Sequence of chain 1.B:
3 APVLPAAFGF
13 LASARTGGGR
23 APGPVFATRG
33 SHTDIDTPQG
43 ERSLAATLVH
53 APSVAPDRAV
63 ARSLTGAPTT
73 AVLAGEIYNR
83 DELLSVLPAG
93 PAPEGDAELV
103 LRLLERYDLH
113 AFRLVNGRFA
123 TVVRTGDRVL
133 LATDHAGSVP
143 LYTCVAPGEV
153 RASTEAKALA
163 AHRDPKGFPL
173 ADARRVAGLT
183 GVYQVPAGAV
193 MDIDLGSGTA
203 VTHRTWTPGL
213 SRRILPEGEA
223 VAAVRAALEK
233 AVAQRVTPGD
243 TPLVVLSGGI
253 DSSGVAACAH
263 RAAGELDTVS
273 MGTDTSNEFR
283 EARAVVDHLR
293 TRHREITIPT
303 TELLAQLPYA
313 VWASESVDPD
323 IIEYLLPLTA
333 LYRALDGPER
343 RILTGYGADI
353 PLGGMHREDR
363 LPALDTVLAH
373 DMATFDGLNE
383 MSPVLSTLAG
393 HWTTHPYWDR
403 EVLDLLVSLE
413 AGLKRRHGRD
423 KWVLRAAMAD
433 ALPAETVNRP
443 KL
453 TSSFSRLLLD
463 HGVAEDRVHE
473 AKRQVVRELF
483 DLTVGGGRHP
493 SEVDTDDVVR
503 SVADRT

The protein below binds the small molecule below.
Small molecule (SMILES): [H]/N=C(/N)NCCC[C@@H](C(=O)O)N1CCC1=O

Binding-site contacts:
Ligand atom C3 contacts residue AMP1 of chain 1.K at 3.5 Å.
Ligand atom N4 contacts residue ASP373 of chain 1.B at 3.5 Å (salt-bridge).
Ligand atom O2 contacts residue GLY349 of chain 1.B at 3.1 Å (h-bond).
Ligand atom C8 contacts residue AMP1 of chain 1.K at 3.3 Å.
Ligand atom N3 contacts residue ILE352 of chain 1.B at 3.9 Å.
Ligand atom C9 contacts residue MET357 of chain 1.B at 3.4 Å (hydrophobic).
Ligand atom O1 contacts residue ASP351 of chain 1.B at 3.2 Å.
Ligand atom C7 contacts residue AMP1 of chain 1.K at 2.5 Å.
Ligand atom O1 contacts residue ILE352 of chain 1.B at 3.5 Å.
Ligand atom C8 contacts residue LYS443 of chain 1.B at 3.5 Å.
Ligand atom O1 contacts residue GLY349 of chain 1.B at 3.2 Å.
Ligand atom C1 contacts residue AMP1 of chain 1.K at 3.9 Å.
Ligand atom C3 contacts residue ASP351 of chain 1.B at 3.6 Å.
Ligand atom C2 contacts residue TYR348 of chain 1.B at 3.6 Å (hydrophobic).
Ligand atom N1 contacts residue AMP1 of chain 1.K at 3.4 Å (h-bond).
Ligand atom C4 contacts residue GLU382 of chain 1.B at 4.0 Å.
Ligand atom N2 contacts residue GLU382 of chain 1.B at 4.0 Å.
Ligand atom C9 contacts residue AMP1 of chain 1.K at 2.7 Å.
Ligand atom N3 contacts residue LEU380 of chain 1.B at 3.3 Å.
Ligand atom O1 contacts residue ALA350 of chain 1.B at 3.9 Å.
Ligand atom O4 contacts residue LYS443 of chain 1.B at 2.9 Å (salt-bridge).
Ligand atom N3 contacts residue GLU382 of chain 1.B at 2.7 Å (salt-bridge).
Ligand atom O4 contacts residue ASP351 of chain 1.B at 3.1 Å (salt-bridge).
Ligand atom C8 contacts residue ASP351 of chain 1.B at 3.5 Å.
Ligand atom C5 contacts residue GLU382 of chain 1.B at 2.9 Å.
Ligand atom O2 contacts residue MG1 of chain 1.I at 3.9 Å.
Ligand atom O2 contacts residue AMP1 of chain 1.K at 2.8 Å (h-bond).
Ligand atom O4 contacts residue MET357 of chain 1.B at 2.1 Å.
Ligand atom C7 contacts residue TYR326 of chain 1.B at 3.8 Å (hydrophobic).
Ligand atom N1 contacts residue MET357 of chain 1.B at 3.9 Å.
Ligand atom C8 contacts residue MET357 of chain 1.B at 2.8 Å (hydrophobic).
Ligand atom C9 contacts residue LYS443 of chain 1.B at 3.7 Å.
Ligand atom C6 contacts residue GLU382 of chain 1.B at 3.9 Å.
Ligand atom C5 contacts residue ILE352 of chain 1.B at 3.9 Å (hydrophobic).
Ligand atom C4 contacts residue TYR326 of chain 1.B at 3.6 Å (hydrophobic).
Ligand atom O4 contacts residue AMP1 of chain 1.K at 3.8 Å.
Ligand atom C2 contacts residue GLU382 of chain 1.B at 4.0 Å.
Ligand atom O2 contacts residue ASP351 of chain 1.B at 3.6 Å.
Ligand atom O2 contacts residue TYR348 of chain 1.B at 4.0 Å.
Ligand atom C3 contacts residue GLY349 of chain 1.B at 3.5 Å.